Sequence of chain 1.A:
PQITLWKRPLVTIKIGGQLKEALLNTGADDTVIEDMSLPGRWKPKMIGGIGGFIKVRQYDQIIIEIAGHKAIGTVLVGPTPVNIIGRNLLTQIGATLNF

A protein and the small-molecule ligand that binds it are described below.
Small molecule (SMILES): CC(C)CN(C[C@@H](O)[C@H](Cc1ccccc1)NC(=O)O[C@H]1CO[C@H]2OCC[C@H]21)S(=O)(=O)c1ccc(N)cc1

Binding-site contacts:
Ligand atom C35 contacts residue VAL82 of chain 1.A at 3.6 Å (hydrophobic).
Ligand atom C36 contacts residue ILE50 of chain 1.B at 3.8 Å (hydrophobic).
Ligand atom C29 contacts residue GLY27 of chain 1.B at 3.7 Å.
Ligand atom C31 contacts residue GLY48 of chain 1.B at 3.7 Å.
Ligand atom O26 contacts residue ASP29 of chain 1.B at 3.3 Å (salt-bridge).
Ligand atom O9 contacts residue ILE84 of chain 1.A at 3.7 Å.
Ligand atom O28 contacts residue ASP29 of chain 1.B at 3.0 Å (salt-bridge).
Ligand atom N1 contacts residue ILE47 of chain 1.A at 3.5 Å.
Ligand atom C36 contacts residue PRO81 of chain 1.A at 3.6 Å (hydrophobic).
Ligand atom C17 contacts residue ASN25 of chain 1.A at 3.6 Å.
Ligand atom C33 contacts residue GLY27 of chain 1.B at 3.5 Å.
Ligand atom O9 contacts residue ILE50 of chain 1.B at 3.4 Å.
Ligand atom C16 contacts residue GLY27 of chain 1.A at 3.8 Å.
Ligand atom C34 contacts residue VAL82 of chain 1.A at 3.7 Å (hydrophobic).
Ligand atom O18 contacts residue ASN25 of chain 1.B at 2.9 Å (h-bond).
Ligand atom O10 contacts residue GLY49 of chain 1.A at 3.3 Å.
Ligand atom C32 contacts residue ILE84 of chain 1.A at 3.8 Å (hydrophobic).
Ligand atom C3 contacts residue GLY48 of chain 1.A at 3.7 Å.
Ligand atom C30 contacts residue GLY48 of chain 1.B at 3.2 Å.
Ligand atom C17 contacts residue ASN25 of chain 1.B at 3.7 Å.
Ligand atom C16 contacts residue ASN25 of chain 1.A at 3.5 Å.
Ligand atom O23 contacts residue ALA28 of chain 1.B at 3.6 Å.
Ligand atom O10 contacts residue ILE50 of chain 1.B at 3.2 Å.
Ligand atom O22 contacts residue ILE50 of chain 1.A at 3.7 Å.
Ligand atom O26 contacts residue ALA28 of chain 1.B at 3.6 Å.
Ligand atom C4 contacts residue GLY48 of chain 1.A at 3.3 Å.
Ligand atom O18 contacts residue ASN25 of chain 1.A at 3.0 Å (h-bond).
Ligand atom C6 contacts residue ALA28 of chain 1.A at 3.8 Å (hydrophobic).
Ligand atom C7 contacts residue VAL32 of chain 1.A at 3.8 Å (hydrophobic).
Ligand atom N20 contacts residue GLY27 of chain 1.B at 3.1 Å (h-bond).
Ligand atom C27 contacts residue ASP29 of chain 1.B at 3.7 Å.
Ligand atom O26 contacts residue ASP30 of chain 1.B at 3.2 Å (salt-bridge).
Ligand atom C12 contacts residue GLY27 of chain 1.A at 3.3 Å.
Ligand atom C32 contacts residue GLY27 of chain 1.B at 3.7 Å.
Ligand atom N1 contacts residue ASP30 of chain 1.A at 2.6 Å (salt-bridge).
Ligand atom C36 contacts residue GLY49 of chain 1.B at 3.6 Å.
Ligand atom C13 contacts residue GLY27 of chain 1.A at 3.7 Å.
Ligand atom C32 contacts residue ASN25 of chain 1.A at 3.2 Å.
Ligand atom C35 contacts residue GLY48 of chain 1.B at 3.8 Å.
Ligand atom O18 contacts residue GLY27 of chain 1.B at 3.5 Å.

Sequence of chain 1.B:
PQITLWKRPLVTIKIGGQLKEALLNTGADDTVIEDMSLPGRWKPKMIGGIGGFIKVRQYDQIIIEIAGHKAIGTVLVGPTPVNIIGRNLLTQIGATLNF